Sequence of chain 1.B:
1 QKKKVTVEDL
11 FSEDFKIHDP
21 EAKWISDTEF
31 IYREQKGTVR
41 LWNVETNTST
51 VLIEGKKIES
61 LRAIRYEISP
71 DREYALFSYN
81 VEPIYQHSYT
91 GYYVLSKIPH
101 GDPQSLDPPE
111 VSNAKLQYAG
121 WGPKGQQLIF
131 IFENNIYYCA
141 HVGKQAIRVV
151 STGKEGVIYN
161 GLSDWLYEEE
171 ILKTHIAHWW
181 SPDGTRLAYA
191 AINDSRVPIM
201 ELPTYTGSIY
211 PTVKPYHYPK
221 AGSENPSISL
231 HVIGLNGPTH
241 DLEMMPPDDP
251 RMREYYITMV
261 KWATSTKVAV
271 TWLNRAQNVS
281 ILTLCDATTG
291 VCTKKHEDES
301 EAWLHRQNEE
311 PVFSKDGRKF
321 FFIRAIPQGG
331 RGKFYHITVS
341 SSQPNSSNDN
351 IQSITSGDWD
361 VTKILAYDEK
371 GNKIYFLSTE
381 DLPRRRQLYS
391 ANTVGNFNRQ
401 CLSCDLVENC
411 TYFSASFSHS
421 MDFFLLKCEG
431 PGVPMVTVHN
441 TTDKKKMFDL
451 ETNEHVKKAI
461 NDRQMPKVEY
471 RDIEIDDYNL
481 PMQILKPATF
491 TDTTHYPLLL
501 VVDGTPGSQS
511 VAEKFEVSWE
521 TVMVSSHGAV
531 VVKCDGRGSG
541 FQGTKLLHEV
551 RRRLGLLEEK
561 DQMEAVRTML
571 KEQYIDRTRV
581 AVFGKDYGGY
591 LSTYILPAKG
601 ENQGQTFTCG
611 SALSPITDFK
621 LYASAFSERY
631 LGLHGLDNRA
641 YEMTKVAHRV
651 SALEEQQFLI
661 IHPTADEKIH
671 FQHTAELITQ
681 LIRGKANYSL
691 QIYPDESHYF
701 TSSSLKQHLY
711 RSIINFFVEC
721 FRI

Binding-site contacts:
Ligand atom C1 contacts residue THR442 of chain 1.B at 3.7 Å.
Ligand atom C1 contacts residue ASN440 of chain 1.B at 1.5 Å.
Ligand atom C4 contacts residue ASN440 of chain 1.B at 4.1 Å.
Ligand atom O5 contacts residue THR442 of chain 1.B at 2.9 Å (h-bond).
Ligand atom C5 contacts residue ASN440 of chain 1.B at 3.7 Å.
Ligand atom C1 contacts residue ASP443 of chain 1.B at 4.1 Å.
Ligand atom C8 contacts residue PHE423 of chain 1.B at 3.6 Å (hydrophobic).
Ligand atom C7 contacts residue ASN440 of chain 1.B at 4.5 Å.
Ligand atom C6 contacts residue THR442 of chain 1.B at 3.2 Å.
Ligand atom C7 contacts residue PHE423 of chain 1.B at 3.7 Å (hydrophobic).
Ligand atom O5 contacts residue ASN440 of chain 1.B at 2.4 Å (h-bond).
Ligand atom O7 contacts residue PHE423 of chain 1.B at 4.4 Å.
Ligand atom N2 contacts residue ASN440 of chain 1.B at 3.2 Å (h-bond).
Ligand atom C8 contacts residue GLU45 of chain 1.B at 4.1 Å.
Ligand atom C2 contacts residue ASN440 of chain 1.B at 2.5 Å.
Ligand atom O6 contacts residue THR442 of chain 1.B at 2.8 Å (h-bond).
Ligand atom C3 contacts residue ASN440 of chain 1.B at 3.8 Å.
Ligand atom C5 contacts residue THR442 of chain 1.B at 3.6 Å.
Ligand atom N2 contacts residue PHE423 of chain 1.B at 3.7 Å.
Ligand atom O5 contacts residue ASP443 of chain 1.B at 4.0 Å.

The protein below binds the small molecule below.
Small molecule (SMILES): CC(=O)N[C@H]1[C@H](O[C@H]2[C@H](O)[C@@H](NC(C)=O)CO[C@@H]2CO)O[C@H](CO)[C@@H](O)[C@@H]1O